The protein below binds the small molecule below.
Small molecule (SMILES): Cc1cc2c3c(c1C)C(C)(C)C[C@@H](O)N3c1c(nc(O)[nH]c1=O)N2C[C@H](O)[C@H](O)[C@H](O)COP(=O)(O)O

Sequence of chain 1.B:
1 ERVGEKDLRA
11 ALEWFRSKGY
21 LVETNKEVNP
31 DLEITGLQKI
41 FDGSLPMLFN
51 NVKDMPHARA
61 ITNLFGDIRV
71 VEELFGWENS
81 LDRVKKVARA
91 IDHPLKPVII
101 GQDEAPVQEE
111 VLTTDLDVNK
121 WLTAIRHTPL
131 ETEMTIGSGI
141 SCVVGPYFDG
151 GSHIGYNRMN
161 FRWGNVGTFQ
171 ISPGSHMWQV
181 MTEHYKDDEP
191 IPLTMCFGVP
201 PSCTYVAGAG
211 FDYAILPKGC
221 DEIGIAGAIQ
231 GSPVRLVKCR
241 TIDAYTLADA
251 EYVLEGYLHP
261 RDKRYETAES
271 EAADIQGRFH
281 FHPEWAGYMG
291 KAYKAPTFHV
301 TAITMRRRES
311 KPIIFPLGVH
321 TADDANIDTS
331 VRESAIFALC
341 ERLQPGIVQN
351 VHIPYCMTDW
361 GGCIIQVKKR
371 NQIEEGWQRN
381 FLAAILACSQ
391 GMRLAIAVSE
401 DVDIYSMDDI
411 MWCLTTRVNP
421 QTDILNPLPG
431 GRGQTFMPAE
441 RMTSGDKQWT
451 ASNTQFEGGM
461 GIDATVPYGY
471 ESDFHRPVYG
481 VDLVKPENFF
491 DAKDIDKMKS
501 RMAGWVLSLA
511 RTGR

Binding-site contacts:
Ligand atom O9 contacts residue HIS153 of chain 1.B at 3.0 Å (h-bond).
Ligand atom O3 contacts residue GLN170 of chain 1.B at 3.4 Å.
Ligand atom O9 contacts residue FE1 of chain 1.O at 2.0 Å.
Ligand atom C6 contacts residue TYR156 of chain 1.B at 3.5 Å (hydrophobic).
Ligand atom O6 contacts residue TYR156 of chain 1.B at 3.5 Å (h-bond).
Ligand atom C20 contacts residue ALA209 of chain 1.B at 3.3 Å (hydrophobic).
Ligand atom C15 contacts residue ASP324 of chain 1.B at 3.5 Å.
Ligand atom O10 contacts residue TYR213 of chain 1.B at 2.6 Å (h-bond).
Ligand atom C11 contacts residue BYC1 of chain 1.M at 3.2 Å.
Ligand atom O8 contacts residue TYR213 of chain 1.B at 3.2 Å (h-bond).
Ligand atom P1 contacts residue FE1 of chain 1.O at 3.3 Å.
Ligand atom N3 contacts residue BYC1 of chain 1.M at 3.4 Å.
Ligand atom C6 contacts residue BYC1 of chain 1.M at 3.4 Å.
Ligand atom N1 contacts residue GLN170 of chain 1.B at 2.8 Å (h-bond).
Ligand atom N4 contacts residue BYC1 of chain 1.M at 3.3 Å.
Ligand atom C4 contacts residue TYR156 of chain 1.B at 3.4 Å (hydrophobic).
Ligand atom O8 contacts residue HIS176 of chain 1.B at 2.9 Å (h-bond).
Ligand atom C1 contacts residue SER172 of chain 1.B at 3.1 Å.
Ligand atom N2 contacts residue TYR156 of chain 1.B at 3.3 Å (h-bond).
Ligand atom N2 contacts residue BYC1 of chain 1.M at 3.5 Å (h-bond).
Ligand atom O5 contacts residue ALA209 of chain 1.B at 2.5 Å (h-bond).
Ligand atom C9 contacts residue ASP324 of chain 1.B at 3.4 Å.
Ligand atom O9 contacts residue HIS176 of chain 1.B at 3.1 Å (h-bond).
Ligand atom C1 contacts residue TYR156 of chain 1.B at 3.4 Å (hydrophobic).
Ligand atom P1 contacts residue TYR213 of chain 1.B at 3.5 Å.
Ligand atom N2 contacts residue SER172 of chain 1.B at 3.4 Å (h-bond).
Ligand atom O3 contacts residue ARG158 of chain 1.B at 2.8 Å (salt-bridge).
Ligand atom C14 contacts residue ASP328 of chain 1.B at 3.3 Å.
Ligand atom C14 contacts residue ASP324 of chain 1.B at 3.2 Å.
Ligand atom O4 contacts residue TYR156 of chain 1.B at 3.3 Å (h-bond).
Ligand atom O7 contacts residue ALA209 of chain 1.B at 2.9 Å (h-bond).
Ligand atom O10 contacts residue GLY210 of chain 1.B at 3.3 Å.
Ligand atom O9 contacts residue GLU222 of chain 1.B at 3.1 Å (salt-bridge).
Ligand atom O4 contacts residue ALA207 of chain 1.B at 2.9 Å (h-bond).
Ligand atom C5 contacts residue BYC1 of chain 1.M at 3.5 Å.
Ligand atom C10 contacts residue BYC1 of chain 1.M at 3.5 Å.
Ligand atom O5 contacts residue ALA207 of chain 1.B at 2.8 Å (h-bond).
Ligand atom O9 contacts residue K1 of chain 1.R at 2.9 Å.
Ligand atom O1 contacts residue SER172 of chain 1.B at 2.6 Å (h-bond).
Ligand atom C3 contacts residue BYC1 of chain 1.M at 3.5 Å.